Binding-site contacts:
Ligand atom C2 contacts residue ASN13 of chain 1.O at 3.3 Å.
Ligand atom N3 contacts residue ASN13 of chain 1.O at 2.9 Å (h-bond).
Ligand atom PB contacts residue CZF1 of chain 1.EE at 3.4 Å.
Ligand atom O1G contacts residue CZF1 of chain 1.EE at 3.1 Å (h-bond).
Ligand atom O1G contacts residue MG1 of chain 1.CE at 2.1 Å.
Ligand atom C2' contacts residue PHE51 of chain 1.P at 3.5 Å (hydrophobic).
Ligand atom O3' contacts residue ASN13 of chain 1.O at 3.2 Å (h-bond).
Ligand atom O3B contacts residue CZF1 of chain 1.EE at 3.3 Å (h-bond).
Ligand atom O6 contacts residue ARG266 of chain 1.P at 3.4 Å.
Ligand atom O2B contacts residue CZF1 of chain 1.EE at 3.2 Å.
Ligand atom O6 contacts residue ASN252 of chain 1.M at 3.0 Å (h-bond).
Ligand atom C5' contacts residue CZF1 of chain 1.EE at 3.3 Å.
Ligand atom N7 contacts residue ARG227 of chain 1.M at 3.3 Å (salt-bridge).
Ligand atom C5 contacts residue ARG227 of chain 1.M at 3.2 Å.
Ligand atom N2 contacts residue ASN13 of chain 1.O at 2.8 Å (h-bond).
Ligand atom O4' contacts residue ARG227 of chain 1.M at 3.3 Å (salt-bridge).
Ligand atom O2A contacts residue LYS248 of chain 1.M at 2.7 Å (salt-bridge).
Ligand atom C3' contacts residue CZF1 of chain 1.EE at 3.4 Å.
Ligand atom C3' contacts residue VAL50 of chain 1.P at 3.0 Å (hydrophobic).
Ligand atom O3' contacts residue VAL50 of chain 1.P at 2.4 Å (h-bond).
Ligand atom O2G contacts residue CZF1 of chain 1.EE at 3.0 Å (h-bond).
Ligand atom O3G contacts residue ARG246 of chain 1.M at 2.2 Å (salt-bridge).
Ligand atom O3B contacts residue LYS271 of chain 1.P at 3.0 Å (salt-bridge).
Ligand atom O2B contacts residue LYS271 of chain 1.P at 2.8 Å (salt-bridge).
Ligand atom O1B contacts residue MG1 of chain 1.CE at 2.2 Å.
Ligand atom O2A contacts residue ARG227 of chain 1.M at 2.8 Å (salt-bridge).
Ligand atom O1A contacts residue HIS270 of chain 1.P at 2.5 Å (h-bond).
Ligand atom PB contacts residue MG1 of chain 1.CE at 3.5 Å.
Ligand atom PG contacts residue MG1 of chain 1.CE at 3.2 Å.
Ligand atom O2G contacts residue LYS417 of chain 1.M at 2.8 Å (salt-bridge).
Ligand atom C6 contacts residue ARG227 of chain 1.M at 3.4 Å.
Ligand atom C1' contacts residue PHE51 of chain 1.P at 3.4 Å (hydrophobic).
Ligand atom N3A contacts residue LYS248 of chain 1.M at 3.3 Å (salt-bridge).
Ligand atom C4' contacts residue CZF1 of chain 1.EE at 3.3 Å.
Ligand atom O2B contacts residue HIS270 of chain 1.P at 3.2 Å.
Ligand atom O1B contacts residue CZF1 of chain 1.EE at 2.6 Å (h-bond).
Ligand atom N9 contacts residue ARG227 of chain 1.M at 3.3 Å (salt-bridge).
Ligand atom PG contacts residue CZF1 of chain 1.EE at 3.2 Å.
Ligand atom C4 contacts residue ARG227 of chain 1.M at 3.1 Å.
Ligand atom PG contacts residue ARG246 of chain 1.M at 3.4 Å.

A small-molecule ligand and the protein it binds are described below.
Small molecule (SMILES): Nc1nc2c(ncn2[C@H]2C[C@H](O)[C@@H](CO[P](=O)(O)N[P](=O)(O)OP(=O)(O)O)O2)c(=O)[nH]1

Sequence of chain 1.M:
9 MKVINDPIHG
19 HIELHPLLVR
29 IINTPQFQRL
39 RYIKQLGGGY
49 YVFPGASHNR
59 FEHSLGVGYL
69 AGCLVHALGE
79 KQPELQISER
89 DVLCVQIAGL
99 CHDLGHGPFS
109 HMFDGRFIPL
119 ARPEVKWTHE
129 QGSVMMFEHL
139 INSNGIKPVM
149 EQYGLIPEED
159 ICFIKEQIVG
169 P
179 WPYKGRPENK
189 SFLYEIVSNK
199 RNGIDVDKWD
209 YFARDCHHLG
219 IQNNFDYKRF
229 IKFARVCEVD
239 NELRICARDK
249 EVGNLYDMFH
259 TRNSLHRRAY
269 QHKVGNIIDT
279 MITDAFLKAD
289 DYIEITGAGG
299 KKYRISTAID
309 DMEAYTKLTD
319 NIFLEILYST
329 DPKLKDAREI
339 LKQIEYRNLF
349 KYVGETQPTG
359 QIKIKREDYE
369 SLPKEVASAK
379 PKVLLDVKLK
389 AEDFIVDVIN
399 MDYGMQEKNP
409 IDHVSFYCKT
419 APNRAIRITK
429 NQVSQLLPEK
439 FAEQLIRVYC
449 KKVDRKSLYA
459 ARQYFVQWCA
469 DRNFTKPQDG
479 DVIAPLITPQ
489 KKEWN

Sequence of chain 1.P:
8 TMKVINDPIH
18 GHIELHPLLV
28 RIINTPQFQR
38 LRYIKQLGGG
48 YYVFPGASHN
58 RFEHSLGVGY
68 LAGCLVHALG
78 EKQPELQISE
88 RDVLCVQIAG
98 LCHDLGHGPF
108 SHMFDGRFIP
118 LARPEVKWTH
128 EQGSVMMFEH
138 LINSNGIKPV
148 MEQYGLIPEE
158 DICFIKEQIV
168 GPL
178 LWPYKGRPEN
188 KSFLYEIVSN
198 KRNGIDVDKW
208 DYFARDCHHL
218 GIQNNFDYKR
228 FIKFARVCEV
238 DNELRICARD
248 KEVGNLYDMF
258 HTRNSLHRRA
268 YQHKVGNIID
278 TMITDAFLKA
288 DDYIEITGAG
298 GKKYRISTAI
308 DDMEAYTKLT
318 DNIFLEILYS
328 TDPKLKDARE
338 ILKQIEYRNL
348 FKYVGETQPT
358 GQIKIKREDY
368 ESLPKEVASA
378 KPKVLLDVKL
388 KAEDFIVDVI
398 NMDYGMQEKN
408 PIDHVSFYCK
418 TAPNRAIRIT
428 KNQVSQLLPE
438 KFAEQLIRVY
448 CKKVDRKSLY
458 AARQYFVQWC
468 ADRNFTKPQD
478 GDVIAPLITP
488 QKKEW

Sequence of chain 1.O:
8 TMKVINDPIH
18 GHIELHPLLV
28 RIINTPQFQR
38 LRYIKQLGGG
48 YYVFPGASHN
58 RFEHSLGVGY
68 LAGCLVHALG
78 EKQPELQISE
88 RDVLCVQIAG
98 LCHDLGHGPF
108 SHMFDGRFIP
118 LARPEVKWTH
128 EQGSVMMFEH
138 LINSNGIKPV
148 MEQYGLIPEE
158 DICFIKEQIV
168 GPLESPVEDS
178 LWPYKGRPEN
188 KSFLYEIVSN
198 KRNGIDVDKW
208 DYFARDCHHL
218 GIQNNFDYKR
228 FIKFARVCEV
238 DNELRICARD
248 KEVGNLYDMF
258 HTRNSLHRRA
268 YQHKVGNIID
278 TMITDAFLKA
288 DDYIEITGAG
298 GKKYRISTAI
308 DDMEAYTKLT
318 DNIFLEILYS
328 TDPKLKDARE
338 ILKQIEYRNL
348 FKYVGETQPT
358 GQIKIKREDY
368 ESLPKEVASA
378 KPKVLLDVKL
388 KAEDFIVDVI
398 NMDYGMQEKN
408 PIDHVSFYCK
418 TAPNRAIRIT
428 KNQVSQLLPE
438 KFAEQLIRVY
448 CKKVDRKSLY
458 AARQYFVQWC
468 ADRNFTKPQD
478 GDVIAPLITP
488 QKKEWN